Sequence of chain 1.C:
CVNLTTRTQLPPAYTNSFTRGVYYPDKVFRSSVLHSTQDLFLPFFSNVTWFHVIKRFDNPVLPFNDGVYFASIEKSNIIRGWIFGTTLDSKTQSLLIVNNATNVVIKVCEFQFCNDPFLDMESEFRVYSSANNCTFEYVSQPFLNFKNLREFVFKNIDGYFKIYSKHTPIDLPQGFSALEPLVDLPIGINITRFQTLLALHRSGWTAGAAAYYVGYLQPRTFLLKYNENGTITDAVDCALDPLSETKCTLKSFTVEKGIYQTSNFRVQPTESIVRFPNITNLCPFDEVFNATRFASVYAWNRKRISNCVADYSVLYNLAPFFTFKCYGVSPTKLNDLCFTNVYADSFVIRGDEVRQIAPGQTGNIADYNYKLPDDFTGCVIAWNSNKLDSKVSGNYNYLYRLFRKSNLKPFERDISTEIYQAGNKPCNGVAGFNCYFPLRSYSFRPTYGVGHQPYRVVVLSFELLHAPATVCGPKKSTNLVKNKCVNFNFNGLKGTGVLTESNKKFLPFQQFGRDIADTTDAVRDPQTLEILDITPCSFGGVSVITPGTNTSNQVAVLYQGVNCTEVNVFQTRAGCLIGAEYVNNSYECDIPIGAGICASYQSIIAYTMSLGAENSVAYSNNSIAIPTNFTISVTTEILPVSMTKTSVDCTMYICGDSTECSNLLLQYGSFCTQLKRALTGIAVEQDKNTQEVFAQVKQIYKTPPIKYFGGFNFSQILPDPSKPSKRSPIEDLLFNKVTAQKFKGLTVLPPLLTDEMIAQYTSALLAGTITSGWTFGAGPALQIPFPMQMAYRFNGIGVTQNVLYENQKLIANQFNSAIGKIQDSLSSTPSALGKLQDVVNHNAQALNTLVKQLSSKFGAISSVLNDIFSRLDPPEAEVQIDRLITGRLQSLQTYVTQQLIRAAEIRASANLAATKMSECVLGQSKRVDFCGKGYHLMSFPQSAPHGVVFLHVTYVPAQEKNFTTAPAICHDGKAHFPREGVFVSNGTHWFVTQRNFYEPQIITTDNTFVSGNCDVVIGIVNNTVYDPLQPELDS

Binding-site contacts:
Ligand atom C2 contacts residue THR1097 of chain 1.C at 3.6 Å.
Ligand atom C6 contacts residue PHE1100 of chain 1.C at 3.6 Å (hydrophobic).
Ligand atom O5 contacts residue PHE1100 of chain 1.C at 3.8 Å.
Ligand atom C8 contacts residue ASN1095 of chain 1.C at 3.9 Å.
Ligand atom C8 contacts residue THR1097 of chain 1.C at 3.9 Å.
Ligand atom C4 contacts residue ASN1095 of chain 1.C at 4.2 Å.
Ligand atom C8 contacts residue HIS1098 of chain 1.C at 4.3 Å.
Ligand atom C4 contacts residue HIS1098 of chain 1.C at 3.7 Å.
Ligand atom N2 contacts residue ASN1095 of chain 1.C at 2.9 Å (h-bond).
Ligand atom O5 contacts residue ASN1095 of chain 1.C at 2.4 Å (h-bond).
Ligand atom C3 contacts residue THR1097 of chain 1.C at 3.5 Å.
Ligand atom C5 contacts residue PHE1100 of chain 1.C at 3.8 Å (hydrophobic).
Ligand atom C2 contacts residue ASN1095 of chain 1.C at 2.5 Å.
Ligand atom C7 contacts residue THR1097 of chain 1.C at 4.1 Å.
Ligand atom C3 contacts residue ASN1095 of chain 1.C at 3.8 Å.
Ligand atom C1 contacts residue PHE1100 of chain 1.C at 4.4 Å (hydrophobic).
Ligand atom C7 contacts residue ASN1095 of chain 1.C at 3.4 Å.
Ligand atom O4 contacts residue HIS1098 of chain 1.C at 3.2 Å.
Ligand atom O5 contacts residue HIS1098 of chain 1.C at 4.3 Å.
Ligand atom C5 contacts residue HIS1098 of chain 1.C at 3.3 Å.
Ligand atom O7 contacts residue HIS1098 of chain 1.C at 3.8 Å.
Ligand atom C3 contacts residue HIS1098 of chain 1.C at 3.8 Å.
Ligand atom C1 contacts residue ASN1095 of chain 1.C at 1.4 Å.
Ligand atom N2 contacts residue HIS1098 of chain 1.C at 4.0 Å.
Ligand atom C2 contacts residue HIS1098 of chain 1.C at 4.3 Å.
Ligand atom C5 contacts residue ASN1095 of chain 1.C at 3.7 Å.
Ligand atom C7 contacts residue HIS1098 of chain 1.C at 3.8 Å.
Ligand atom O3 contacts residue THR1097 of chain 1.C at 4.2 Å.
Ligand atom N2 contacts residue THR1097 of chain 1.C at 3.0 Å (h-bond).
Ligand atom C1 contacts residue HIS1098 of chain 1.C at 4.3 Å.
Ligand atom C1 contacts residue THR1097 of chain 1.C at 3.8 Å.
Ligand atom O7 contacts residue ASN1095 of chain 1.C at 3.5 Å (h-bond).
Ligand atom C6 contacts residue HIS1098 of chain 1.C at 4.1 Å.

The protein below binds the small molecule below.
Small molecule (SMILES): CC(=O)N[C@H]1[C@H](O[C@H]2[C@H](O)[C@@H](NC(C)=O)CO[C@@H]2CO)O[C@H](CO)[C@@H](O)[C@@H]1O